Binding-site contacts:
Ligand atom N4 contacts residue THR198 of chain 1.F at 3.5 Å (h-bond).
Ligand atom C6 contacts residue SER183 of chain 1.F at 3.1 Å.
Ligand atom C4 contacts residue HIS41 of chain 1.F at 3.4 Å.
Ligand atom N5 contacts residue VAL197 of chain 1.F at 3.5 Å.
Ligand atom O contacts residue CYS179 of chain 1.F at 3.3 Å.
Ligand atom C9 contacts residue ARG202 of chain 1.F at 3.5 Å.
Ligand atom C16 contacts residue LYS180 of chain 1.F at 3.4 Å.
Ligand atom C8 contacts residue GLY200 of chain 1.F at 3.7 Å.
Ligand atom S contacts residue CYS42 of chain 1.F at 3.4 Å (h-bond).
Ligand atom C15 contacts residue LYS180 of chain 1.F at 3.5 Å.
Ligand atom O1 contacts residue LYS180 of chain 1.F at 3.3 Å.
Ligand atom C14 contacts residue ARG202 of chain 1.F at 3.2 Å.
Ligand atom C3 contacts residue SER183 of chain 1.F at 3.7 Å.
Ligand atom C11 contacts residue SER201 of chain 1.F at 3.7 Å.
Ligand atom O1 contacts residue SER183 of chain 1.F at 2.9 Å (h-bond).
Ligand atom N6 contacts residue LYS180 of chain 1.F at 3.6 Å.
Ligand atom N contacts residue LEU25 of chain 1.F at 3.6 Å (h-bond).
Ligand atom C12 contacts residue LYS180 of chain 1.F at 3.7 Å.
Ligand atom N contacts residue GLY181 of chain 1.F at 3.2 Å.
Ligand atom O contacts residue ARG202 of chain 1.F at 3.2 Å (salt-bridge).
Ligand atom BR contacts residue TRP128 of chain 1.F at 3.4 Å.
Ligand atom O2 contacts residue LYS180 of chain 1.F at 3.7 Å.
Ligand atom C2 contacts residue LEU25 of chain 1.F at 3.5 Å (hydrophobic).
Ligand atom C14 contacts residue CYS204 of chain 1.F at 3.7 Å (hydrophobic).
Ligand atom C13 contacts residue ARG202 of chain 1.F at 3.0 Å.
Ligand atom N2 contacts residue SER183 of chain 1.F at 3.4 Å (h-bond).
Ligand atom C1 contacts residue LEU25 of chain 1.F at 3.7 Å (hydrophobic).
Ligand atom C10 contacts residue LYS180 of chain 1.F at 3.6 Å.
Ligand atom C5 contacts residue HIS41 of chain 1.F at 3.6 Å.
Ligand atom C14 contacts residue LYS180 of chain 1.F at 3.6 Å.
Ligand atom C5 contacts residue SER199 of chain 1.F at 3.4 Å.
Ligand atom O1 contacts residue GLY181 of chain 1.F at 3.0 Å (h-bond).
Ligand atom N3 contacts residue GLY200 of chain 1.F at 3.7 Å.
Ligand atom C7 contacts residue SER199 of chain 1.F at 3.1 Å.
Ligand atom C3 contacts residue LEU25 of chain 1.F at 3.2 Å (hydrophobic).
Ligand atom N1 contacts residue LEU25 of chain 1.F at 2.8 Å (h-bond).
Ligand atom N6 contacts residue SER201 of chain 1.F at 3.6 Å.
Ligand atom N4 contacts residue GLY200 of chain 1.F at 3.5 Å (h-bond).
Ligand atom N1 contacts residue GLY181 of chain 1.F at 3.7 Å.
Ligand atom N5 contacts residue THR198 of chain 1.F at 2.9 Å (h-bond).

A protein and the small-molecule ligand that binds it are described below.
Small molecule (SMILES): NC(=O)c1nn(CC(=O)N2CCS[C@H]2C(=O)Nc2cccc(Br)n2)c2ncccc12

Sequence of chain 1.F:
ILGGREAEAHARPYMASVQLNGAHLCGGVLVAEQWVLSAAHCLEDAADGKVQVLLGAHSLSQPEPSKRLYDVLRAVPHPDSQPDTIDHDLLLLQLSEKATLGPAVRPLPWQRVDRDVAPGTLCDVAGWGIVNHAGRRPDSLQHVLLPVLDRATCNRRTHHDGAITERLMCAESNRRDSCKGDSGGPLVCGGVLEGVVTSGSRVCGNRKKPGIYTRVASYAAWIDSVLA